Sequence of chain 2.A:
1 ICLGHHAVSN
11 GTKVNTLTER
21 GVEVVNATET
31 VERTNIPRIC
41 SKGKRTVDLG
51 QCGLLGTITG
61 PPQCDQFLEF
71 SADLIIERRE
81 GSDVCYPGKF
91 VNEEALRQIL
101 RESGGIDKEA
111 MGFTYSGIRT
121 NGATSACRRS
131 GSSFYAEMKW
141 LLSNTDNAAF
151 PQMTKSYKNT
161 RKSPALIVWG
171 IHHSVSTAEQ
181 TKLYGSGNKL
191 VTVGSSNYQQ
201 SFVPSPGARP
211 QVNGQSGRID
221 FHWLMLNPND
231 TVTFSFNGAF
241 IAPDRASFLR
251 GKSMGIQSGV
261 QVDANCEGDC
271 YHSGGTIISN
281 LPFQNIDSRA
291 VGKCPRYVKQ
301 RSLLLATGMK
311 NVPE

Sequence of chain 2.B:
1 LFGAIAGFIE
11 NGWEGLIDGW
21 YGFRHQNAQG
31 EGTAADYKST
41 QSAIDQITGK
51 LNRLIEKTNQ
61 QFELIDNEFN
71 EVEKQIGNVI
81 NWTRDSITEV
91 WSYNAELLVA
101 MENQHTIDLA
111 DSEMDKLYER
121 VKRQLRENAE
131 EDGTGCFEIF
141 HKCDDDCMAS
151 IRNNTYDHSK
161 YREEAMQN

Binding-site contacts:
Ligand atom C2 contacts residue ASN81 of chain 2.B at 2.3 Å.
Ligand atom C8 contacts residue LYS74 of chain 2.B at 3.8 Å.
Ligand atom C4 contacts residue ASN81 of chain 2.B at 4.1 Å.
Ligand atom N2 contacts residue GLU71 of chain 2.B at 4.0 Å.
Ligand atom C7 contacts residue GLY77 of chain 2.B at 4.4 Å.
Ligand atom N2 contacts residue ASN81 of chain 2.B at 2.8 Å (h-bond).
Ligand atom C7 contacts residue GLU71 of chain 2.B at 3.6 Å.
Ligand atom O7 contacts residue ASN78 of chain 2.B at 3.2 Å (h-bond).
Ligand atom N2 contacts residue ASN78 of chain 2.B at 4.4 Å.
Ligand atom C1 contacts residue ASN81 of chain 2.B at 1.4 Å.
Ligand atom O3 contacts residue GLU71 of chain 2.B at 4.0 Å.
Ligand atom C3 contacts residue ASN81 of chain 2.B at 3.7 Å.
Ligand atom O7 contacts residue ASN81 of chain 2.B at 4.0 Å.
Ligand atom O6 contacts residue ARG289 of chain 2.A at 4.0 Å.
Ligand atom C8 contacts residue ASN78 of chain 2.B at 3.5 Å.
Ligand atom O7 contacts residue GLU71 of chain 2.B at 4.1 Å.
Ligand atom C7 contacts residue ASN81 of chain 2.B at 3.6 Å.
Ligand atom O6 contacts residue ARG84 of chain 2.B at 4.1 Å.
Ligand atom O5 contacts residue ASN81 of chain 2.B at 2.4 Å (h-bond).
Ligand atom C7 contacts residue ASN78 of chain 2.B at 3.5 Å.
Ligand atom N2 contacts residue GLY77 of chain 2.B at 4.3 Å.
Ligand atom C5 contacts residue ASN81 of chain 2.B at 3.7 Å.
Ligand atom O5 contacts residue ARG84 of chain 2.B at 4.5 Å.
Ligand atom C8 contacts residue GLY77 of chain 2.B at 3.7 Å.
Ligand atom C8 contacts residue GLU71 of chain 2.B at 3.4 Å.

The protein below binds the small molecule below.
Small molecule (SMILES): CC(=O)N[C@@H]1[C@@H](O)[C@H](O)[C@@H](CO)O[C@H]1O